The small molecule below binds the protein below.
Small molecule (SMILES): CC(=O)N[C@@H]1[C@@H](O)[C@H](O)[C@@H](CO)O[C@H]1O

Sequence of chain 1.A:
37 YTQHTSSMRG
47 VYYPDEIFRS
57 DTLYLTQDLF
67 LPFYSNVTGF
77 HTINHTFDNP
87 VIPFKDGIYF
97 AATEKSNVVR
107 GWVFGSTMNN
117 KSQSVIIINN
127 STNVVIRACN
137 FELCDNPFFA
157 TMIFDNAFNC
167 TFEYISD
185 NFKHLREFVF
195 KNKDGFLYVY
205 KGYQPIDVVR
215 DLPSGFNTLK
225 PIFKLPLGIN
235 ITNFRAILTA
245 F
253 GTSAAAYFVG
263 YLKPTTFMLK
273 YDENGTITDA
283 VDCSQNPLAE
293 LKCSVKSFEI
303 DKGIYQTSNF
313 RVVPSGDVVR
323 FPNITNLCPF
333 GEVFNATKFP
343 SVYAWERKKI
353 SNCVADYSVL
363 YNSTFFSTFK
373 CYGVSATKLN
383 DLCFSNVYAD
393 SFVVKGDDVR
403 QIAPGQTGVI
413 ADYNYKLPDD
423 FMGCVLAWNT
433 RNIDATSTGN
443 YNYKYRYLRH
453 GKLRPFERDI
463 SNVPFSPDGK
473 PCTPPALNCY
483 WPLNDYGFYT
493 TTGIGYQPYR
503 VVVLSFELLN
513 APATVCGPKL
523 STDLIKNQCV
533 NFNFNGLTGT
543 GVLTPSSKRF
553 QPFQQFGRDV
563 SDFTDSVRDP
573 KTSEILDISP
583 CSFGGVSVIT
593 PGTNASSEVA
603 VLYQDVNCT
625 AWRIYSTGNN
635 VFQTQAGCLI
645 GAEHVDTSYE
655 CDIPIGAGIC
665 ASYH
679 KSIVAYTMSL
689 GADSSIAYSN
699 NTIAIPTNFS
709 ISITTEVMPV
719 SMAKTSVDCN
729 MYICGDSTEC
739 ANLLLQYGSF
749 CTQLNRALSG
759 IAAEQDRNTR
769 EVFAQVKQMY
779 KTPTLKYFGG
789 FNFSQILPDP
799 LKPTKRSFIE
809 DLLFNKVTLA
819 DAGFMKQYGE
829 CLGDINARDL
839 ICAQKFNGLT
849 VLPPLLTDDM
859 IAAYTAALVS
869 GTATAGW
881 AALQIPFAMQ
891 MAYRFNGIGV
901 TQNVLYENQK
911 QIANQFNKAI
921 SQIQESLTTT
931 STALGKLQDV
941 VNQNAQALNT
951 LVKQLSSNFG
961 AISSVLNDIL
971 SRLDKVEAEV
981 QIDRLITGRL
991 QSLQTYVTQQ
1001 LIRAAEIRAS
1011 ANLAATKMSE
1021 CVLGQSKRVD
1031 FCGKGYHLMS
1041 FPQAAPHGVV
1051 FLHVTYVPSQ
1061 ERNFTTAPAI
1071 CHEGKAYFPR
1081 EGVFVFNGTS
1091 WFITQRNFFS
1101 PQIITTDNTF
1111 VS

Sequence of chain 1.C:
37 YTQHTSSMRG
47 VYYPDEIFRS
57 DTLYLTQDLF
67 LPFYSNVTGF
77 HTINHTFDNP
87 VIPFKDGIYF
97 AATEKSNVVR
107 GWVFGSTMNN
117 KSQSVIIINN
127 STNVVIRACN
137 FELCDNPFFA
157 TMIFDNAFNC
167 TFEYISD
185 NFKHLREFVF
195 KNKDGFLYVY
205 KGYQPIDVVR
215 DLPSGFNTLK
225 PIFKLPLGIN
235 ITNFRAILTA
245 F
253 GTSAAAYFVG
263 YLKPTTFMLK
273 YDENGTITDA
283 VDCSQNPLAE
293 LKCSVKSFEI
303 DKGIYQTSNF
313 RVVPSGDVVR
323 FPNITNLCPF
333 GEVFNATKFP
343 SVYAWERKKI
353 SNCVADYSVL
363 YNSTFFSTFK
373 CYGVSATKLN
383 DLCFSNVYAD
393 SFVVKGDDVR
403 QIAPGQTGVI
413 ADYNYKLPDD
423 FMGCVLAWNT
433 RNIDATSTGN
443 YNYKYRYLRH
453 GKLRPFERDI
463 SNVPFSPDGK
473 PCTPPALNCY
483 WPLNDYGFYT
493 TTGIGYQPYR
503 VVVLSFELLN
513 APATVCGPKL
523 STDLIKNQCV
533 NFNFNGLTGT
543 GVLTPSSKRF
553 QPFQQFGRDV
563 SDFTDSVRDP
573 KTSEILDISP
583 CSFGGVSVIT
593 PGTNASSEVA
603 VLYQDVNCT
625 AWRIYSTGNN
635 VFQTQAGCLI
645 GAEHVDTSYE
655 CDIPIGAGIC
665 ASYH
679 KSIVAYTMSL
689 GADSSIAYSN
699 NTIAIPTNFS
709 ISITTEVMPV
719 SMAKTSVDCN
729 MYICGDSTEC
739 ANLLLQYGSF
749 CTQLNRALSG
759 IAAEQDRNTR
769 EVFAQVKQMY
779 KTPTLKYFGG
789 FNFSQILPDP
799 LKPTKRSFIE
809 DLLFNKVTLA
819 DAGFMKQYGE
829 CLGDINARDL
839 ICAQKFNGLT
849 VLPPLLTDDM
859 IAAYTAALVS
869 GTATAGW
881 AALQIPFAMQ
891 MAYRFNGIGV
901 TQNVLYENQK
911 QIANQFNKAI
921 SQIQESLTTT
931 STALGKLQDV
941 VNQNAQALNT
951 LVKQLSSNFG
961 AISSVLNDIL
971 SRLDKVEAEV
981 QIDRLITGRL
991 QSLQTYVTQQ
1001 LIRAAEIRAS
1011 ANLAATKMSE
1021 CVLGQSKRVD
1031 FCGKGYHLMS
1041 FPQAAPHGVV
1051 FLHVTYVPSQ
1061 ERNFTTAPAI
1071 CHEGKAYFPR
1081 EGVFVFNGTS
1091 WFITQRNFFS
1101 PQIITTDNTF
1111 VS

Binding-site contacts:
Ligand atom C8 contacts residue ALA346 of chain 1.A at 4.0 Å (hydrophobic).
Ligand atom O7 contacts residue ASN165 of chain 1.C at 3.1 Å (h-bond).
Ligand atom C7 contacts residue ASN165 of chain 1.C at 3.5 Å.
Ligand atom O5 contacts residue ASN165 of chain 1.C at 2.4 Å (h-bond).
Ligand atom C2 contacts residue ASN165 of chain 1.C at 2.7 Å.
Ligand atom C8 contacts residue TYR345 of chain 1.A at 3.8 Å (hydrophobic).
Ligand atom N2 contacts residue ASN165 of chain 1.C at 3.0 Å (h-bond).
Ligand atom C5 contacts residue ASN165 of chain 1.C at 3.6 Å.
Ligand atom C3 contacts residue ASN165 of chain 1.C at 3.9 Å.
Ligand atom C8 contacts residue ILE462 of chain 1.A at 4.1 Å (hydrophobic).
Ligand atom O6 contacts residue PHE164 of chain 1.C at 4.0 Å.
Ligand atom O5 contacts residue PHE164 of chain 1.C at 4.2 Å.
Ligand atom C1 contacts residue ASN165 of chain 1.C at 1.5 Å.
Ligand atom C4 contacts residue ASN165 of chain 1.C at 4.3 Å.